Sequence of chain 1.C:
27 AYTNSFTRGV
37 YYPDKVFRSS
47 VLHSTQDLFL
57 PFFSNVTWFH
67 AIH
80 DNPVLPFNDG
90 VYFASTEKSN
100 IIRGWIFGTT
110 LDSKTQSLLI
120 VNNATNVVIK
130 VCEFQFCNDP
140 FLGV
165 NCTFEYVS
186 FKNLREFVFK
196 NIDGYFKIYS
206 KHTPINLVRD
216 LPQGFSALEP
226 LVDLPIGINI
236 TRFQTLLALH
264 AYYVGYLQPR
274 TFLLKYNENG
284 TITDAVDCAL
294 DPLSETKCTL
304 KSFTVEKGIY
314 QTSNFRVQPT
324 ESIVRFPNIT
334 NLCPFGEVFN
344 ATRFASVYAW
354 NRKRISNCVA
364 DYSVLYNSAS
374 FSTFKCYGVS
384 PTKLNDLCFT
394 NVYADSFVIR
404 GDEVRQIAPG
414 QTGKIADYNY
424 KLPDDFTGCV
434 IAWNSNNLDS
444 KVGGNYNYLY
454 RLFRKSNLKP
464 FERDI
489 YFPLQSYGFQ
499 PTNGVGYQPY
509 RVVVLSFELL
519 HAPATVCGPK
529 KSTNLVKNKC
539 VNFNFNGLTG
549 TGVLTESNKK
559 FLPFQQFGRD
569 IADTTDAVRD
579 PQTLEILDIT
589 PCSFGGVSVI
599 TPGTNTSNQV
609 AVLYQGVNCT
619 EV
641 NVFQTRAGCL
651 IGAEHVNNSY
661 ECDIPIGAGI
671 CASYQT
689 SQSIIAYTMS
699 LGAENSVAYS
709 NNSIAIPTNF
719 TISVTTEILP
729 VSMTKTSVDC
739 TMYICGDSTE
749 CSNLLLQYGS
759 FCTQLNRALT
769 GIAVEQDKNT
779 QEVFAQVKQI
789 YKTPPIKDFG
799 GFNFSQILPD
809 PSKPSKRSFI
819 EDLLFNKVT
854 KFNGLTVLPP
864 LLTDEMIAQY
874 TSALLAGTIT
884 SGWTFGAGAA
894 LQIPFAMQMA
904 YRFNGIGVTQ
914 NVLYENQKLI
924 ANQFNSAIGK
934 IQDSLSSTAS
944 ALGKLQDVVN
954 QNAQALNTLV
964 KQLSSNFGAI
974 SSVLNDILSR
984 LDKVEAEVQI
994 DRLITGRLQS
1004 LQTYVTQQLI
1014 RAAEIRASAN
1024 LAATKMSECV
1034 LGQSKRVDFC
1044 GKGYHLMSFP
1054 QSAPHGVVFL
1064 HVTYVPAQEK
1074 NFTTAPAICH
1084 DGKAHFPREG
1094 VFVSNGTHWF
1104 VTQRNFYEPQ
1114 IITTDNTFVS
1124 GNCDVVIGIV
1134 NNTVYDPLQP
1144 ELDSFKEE

Binding-site contacts:
Ligand atom C3 contacts residue HIS1101 of chain 1.C at 4.0 Å.
Ligand atom O5 contacts residue HIS1101 of chain 1.C at 4.3 Å.
Ligand atom C3 contacts residue ASN1098 of chain 1.C at 3.8 Å.
Ligand atom C2 contacts residue ASN1098 of chain 1.C at 2.4 Å.
Ligand atom C5 contacts residue ASN1098 of chain 1.C at 3.7 Å.
Ligand atom C1 contacts residue THR1100 of chain 1.C at 3.8 Å.
Ligand atom C6 contacts residue PHE1103 of chain 1.C at 4.0 Å (hydrophobic).
Ligand atom C7 contacts residue THR1100 of chain 1.C at 4.1 Å.
Ligand atom C3 contacts residue THR1100 of chain 1.C at 3.9 Å.
Ligand atom O4 contacts residue HIS1101 of chain 1.C at 4.2 Å.
Ligand atom C7 contacts residue HIS1101 of chain 1.C at 4.4 Å.
Ligand atom C2 contacts residue THR1100 of chain 1.C at 3.8 Å.
Ligand atom C8 contacts residue THR1100 of chain 1.C at 4.2 Å.
Ligand atom C5 contacts residue PHE1103 of chain 1.C at 4.2 Å (hydrophobic).
Ligand atom O5 contacts residue PHE1103 of chain 1.C at 3.8 Å.
Ligand atom C4 contacts residue ASN1098 of chain 1.C at 4.2 Å.
Ligand atom C8 contacts residue ASN1098 of chain 1.C at 2.9 Å.
Ligand atom C4 contacts residue HIS1101 of chain 1.C at 4.3 Å.
Ligand atom N2 contacts residue THR1100 of chain 1.C at 3.2 Å (h-bond).
Ligand atom C1 contacts residue HIS1101 of chain 1.C at 4.0 Å.
Ligand atom O7 contacts residue ASN1098 of chain 1.C at 3.1 Å (h-bond).
Ligand atom C7 contacts residue ASN1098 of chain 1.C at 3.2 Å.
Ligand atom O5 contacts residue ASN1098 of chain 1.C at 2.4 Å (h-bond).
Ligand atom N2 contacts residue ASN1098 of chain 1.C at 2.9 Å (h-bond).
Ligand atom C1 contacts residue PHE1103 of chain 1.C at 4.4 Å (hydrophobic).
Ligand atom C1 contacts residue ASN1098 of chain 1.C at 1.4 Å.
Ligand atom C5 contacts residue HIS1101 of chain 1.C at 3.8 Å.
Ligand atom O7 contacts residue HIS1101 of chain 1.C at 3.6 Å.

The small molecule below binds the protein below.
Small molecule (SMILES): CC(=O)N[C@H]1[C@H](O[C@H]2[C@H](O)[C@@H](NC(C)=O)CO[C@@H]2CO)O[C@H](CO)[C@@H](O)[C@@H]1O